A small-molecule ligand and the protein it binds are described below.
Small molecule (SMILES): C=CC(C)(C)OC[C@H]1O[C@H](O[C@@H]2C3=C([C@H](C)COC(C)=O)C[C@H](O)[C@]3(C)/C=C3/[C@@H](COC)CC[C@H]3[C@@H](C)[C@H]2O)[C@H](O)[C@@H](OC(C)=O)[C@@H]1O

Binding-site contacts:
Ligand atom O22 contacts residue ASN51 of chain 1.C at 3.3 Å (h-bond).
Ligand atom C7 contacts residue ASN51 of chain 1.C at 3.9 Å.
Ligand atom O37 contacts residue LEU227 of chain 1.C at 3.8 Å.
Ligand atom O32 contacts residue LYS131 of chain 1.C at 3.4 Å (salt-bridge).
Ligand atom C47 contacts residue LEU52 of chain 1.C at 4.1 Å (hydrophobic).
Ligand atom C3 contacts residue ASP224 of chain 1.C at 4.0 Å.
Ligand atom C23 contacts residue PHE128 of chain 1.C at 3.7 Å (hydrophobic).
Ligand atom C20 contacts residue LYS131 of chain 1.C at 3.7 Å.
Ligand atom C45 contacts residue LEU52 of chain 1.C at 3.8 Å (hydrophobic).
Ligand atom C27 contacts residue PHE128 of chain 1.C at 3.3 Å (hydrophobic).
Ligand atom C7 contacts residue SER54 of chain 1.C at 3.6 Å.
Ligand atom C23 contacts residue ASN51 of chain 1.C at 3.5 Å.
Ligand atom O8 contacts residue ASP224 of chain 1.C at 3.5 Å (salt-bridge).
Ligand atom C25 contacts residue ILE228 of chain 1.C at 3.7 Å (hydrophobic).
Ligand atom C18 contacts residue ILE228 of chain 1.C at 3.3 Å (hydrophobic).
Ligand atom O16 contacts residue ASP224 of chain 1.C at 2.9 Å (salt-bridge).
Ligand atom C18 contacts residue ASP224 of chain 1.C at 3.3 Å.
Ligand atom O43 contacts residue ASP224 of chain 1.C at 3.4 Å.
Ligand atom O16 contacts residue ASN51 of chain 1.C at 3.9 Å.
Ligand atom C26 contacts residue LYS131 of chain 1.C at 3.2 Å.
Ligand atom O29 contacts residue ASP224 of chain 1.C at 3.2 Å.
Ligand atom C38 contacts residue LYS131 of chain 1.C at 4.0 Å.
Ligand atom C47 contacts residue VAL55 of chain 1.C at 3.2 Å (hydrophobic).
Ligand atom C44 contacts residue GLU21 of chain 1.C at 3.7 Å.
Ligand atom C46 contacts residue GLU21 of chain 1.C at 3.2 Å.
Ligand atom C11 contacts residue ASP224 of chain 1.C at 3.2 Å.
Ligand atom O32 contacts residue PHE128 of chain 1.C at 3.9 Å.
Ligand atom C26 contacts residue GLY180 of chain 1.C at 4.0 Å.
Ligand atom C25 contacts residue PRO176 of chain 1.C at 3.5 Å (hydrophobic).
Ligand atom C17 contacts residue ASP224 of chain 1.C at 4.0 Å.
Ligand atom C3 contacts residue ASN51 of chain 1.C at 3.8 Å.
Ligand atom C25 contacts residue ILE177 of chain 1.C at 4.1 Å (hydrophobic).
Ligand atom C38 contacts residue PHE128 of chain 1.C at 3.3 Å (hydrophobic).
Ligand atom C7 contacts residue VAL55 of chain 1.C at 3.9 Å (hydrophobic).
Ligand atom C17 contacts residue LEU227 of chain 1.C at 4.0 Å (hydrophobic).
Ligand atom C47 contacts residue GLU21 of chain 1.C at 3.2 Å.
Ligand atom C27 contacts residue LYS131 of chain 1.C at 4.1 Å.
Ligand atom C18 contacts residue ASN5 of chain 1.D at 3.9 Å.
Ligand atom C9 contacts residue ASP224 of chain 1.C at 3.2 Å.
Ligand atom C14 contacts residue ASN51 of chain 1.C at 3.4 Å.

Sequence of chain 1.C:
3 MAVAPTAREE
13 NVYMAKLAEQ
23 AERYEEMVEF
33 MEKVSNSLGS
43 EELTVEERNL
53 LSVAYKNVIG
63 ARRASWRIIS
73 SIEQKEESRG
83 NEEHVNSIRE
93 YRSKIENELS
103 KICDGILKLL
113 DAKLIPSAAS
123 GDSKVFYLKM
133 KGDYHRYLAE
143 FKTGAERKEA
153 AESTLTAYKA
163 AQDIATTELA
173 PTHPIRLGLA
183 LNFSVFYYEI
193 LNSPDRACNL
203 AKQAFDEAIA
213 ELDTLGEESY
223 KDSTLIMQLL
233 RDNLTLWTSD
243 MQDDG

Sequence of chain 1.D:
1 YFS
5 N